The small molecule below binds the protein below.
Small molecule (SMILES): CC(=O)N[C@H]1[C@H](O[C@H]2[C@H](O)[C@@H](NC(C)=O)CO[C@@H]2CO)O[C@H](CO)[C@@H](O[C@@H]2O[C@H](CO[C@H]3O[C@H](CO)[C@@H](O)[C@H](O)[C@@H]3O)[C@@H](O)[C@H](O[C@H]3O[C@H](CO)[C@@H](O)[C@H](O)[C@@H]3O)[C@@H]2O)[C@@H]1O

Sequence of chain 1.E:
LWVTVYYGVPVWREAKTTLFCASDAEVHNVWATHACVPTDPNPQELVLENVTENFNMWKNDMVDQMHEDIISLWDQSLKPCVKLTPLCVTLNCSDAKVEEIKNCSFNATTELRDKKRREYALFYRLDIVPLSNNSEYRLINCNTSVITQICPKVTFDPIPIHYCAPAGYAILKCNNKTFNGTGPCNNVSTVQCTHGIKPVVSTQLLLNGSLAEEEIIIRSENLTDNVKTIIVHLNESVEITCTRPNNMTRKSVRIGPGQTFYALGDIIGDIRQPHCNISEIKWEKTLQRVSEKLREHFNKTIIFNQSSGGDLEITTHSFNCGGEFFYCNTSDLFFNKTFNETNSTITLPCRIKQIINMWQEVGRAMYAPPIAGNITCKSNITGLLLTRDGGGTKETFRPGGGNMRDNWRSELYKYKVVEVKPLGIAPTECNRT

Binding-site contacts:
Ligand atom O5 contacts residue SER405 of chain 1.E at 3.8 Å.
Ligand atom C5 contacts residue LYS404 of chain 1.E at 3.3 Å.
Ligand atom O4 contacts residue LYS404 of chain 1.E at 4.2 Å.
Ligand atom C5 contacts residue ASN226 of chain 1.E at 3.7 Å.
Ligand atom O7 contacts residue ASN338 of chain 1.E at 3.3 Å (h-bond).
Ligand atom C2 contacts residue SER405 of chain 1.E at 4.0 Å.
Ligand atom O4 contacts residue CYS403 of chain 1.E at 4.4 Å.
Ligand atom O6 contacts residue LYS404 of chain 1.E at 2.9 Å (salt-bridge).
Ligand atom C7 contacts residue SER405 of chain 1.E at 4.4 Å.
Ligand atom C1 contacts residue ASN226 of chain 1.E at 1.4 Å.
Ligand atom C5 contacts residue SER405 of chain 1.E at 3.8 Å.
Ligand atom C8 contacts residue SER405 of chain 1.E at 3.2 Å.
Ligand atom C4 contacts residue SER405 of chain 1.E at 4.5 Å.
Ligand atom O5 contacts residue LYS404 of chain 1.E at 4.2 Å.
Ligand atom C3 contacts residue SER405 of chain 1.E at 4.1 Å.
Ligand atom C7 contacts residue ASN338 of chain 1.E at 3.7 Å.
Ligand atom C6 contacts residue ASP175 of chain 1.E at 3.3 Å.
Ligand atom N2 contacts residue ASN226 of chain 1.E at 3.0 Å (h-bond).
Ligand atom C8 contacts residue ASN338 of chain 1.E at 3.6 Å.
Ligand atom O3 contacts residue THR173 of chain 1.E at 3.8 Å.
Ligand atom C3 contacts residue ASN226 of chain 1.E at 3.8 Å.
Ligand atom C7 contacts residue VAL218 of chain 1.E at 4.4 Å (hydrophobic).
Ligand atom N2 contacts residue PRO176 of chain 1.E at 4.0 Å.
Ligand atom O7 contacts residue VAL218 of chain 1.E at 3.8 Å.
Ligand atom C6 contacts residue GLY340 of chain 1.E at 4.3 Å.
Ligand atom C7 contacts residue ASN226 of chain 1.E at 3.7 Å.
Ligand atom C1 contacts residue SER405 of chain 1.E at 3.3 Å.
Ligand atom O5 contacts residue ASN226 of chain 1.E at 2.4 Å (h-bond).
Ligand atom C8 contacts residue ASN226 of chain 1.E at 4.0 Å.
Ligand atom O6 contacts residue ASP175 of chain 1.E at 4.0 Å.
Ligand atom C6 contacts residue LYS404 of chain 1.E at 3.5 Å.
Ligand atom C8 contacts residue THR402 of chain 1.E at 4.0 Å.
Ligand atom C2 contacts residue ASN226 of chain 1.E at 2.5 Å.
Ligand atom O7 contacts residue PRO176 of chain 1.E at 4.4 Å.
Ligand atom C8 contacts residue LEU225 of chain 1.E at 4.2 Å (hydrophobic).
Ligand atom C4 contacts residue LYS404 of chain 1.E at 4.3 Å.
Ligand atom C4 contacts residue ASN226 of chain 1.E at 4.2 Å.
Ligand atom O6 contacts residue GLY340 of chain 1.E at 3.4 Å.